Sequence of chain 1.B:
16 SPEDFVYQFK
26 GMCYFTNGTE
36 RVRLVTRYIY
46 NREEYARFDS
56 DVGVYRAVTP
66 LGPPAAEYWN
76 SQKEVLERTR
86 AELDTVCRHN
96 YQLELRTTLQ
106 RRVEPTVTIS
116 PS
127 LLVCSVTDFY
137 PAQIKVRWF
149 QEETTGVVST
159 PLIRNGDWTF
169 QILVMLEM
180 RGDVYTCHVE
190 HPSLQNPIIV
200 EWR

This small molecule binds to this protein.
Small molecule (SMILES): CC(=O)N[C@H]1[C@H](O[C@H]2[C@H](O[C@@H]3O[C@@H](C)[C@@H](O)[C@@H](O)[C@@H]3O)[C@@H](NC(C)=O)CO[C@@H]2CO[C@@H]2O[C@@H](C)[C@@H](O)[C@@H](O)[C@@H]2O)O[C@H](CO)[C@@H](O[C@H]2O[C@H](CO)[C@@H](O[C@H]3O[C@H](CO)[C@@H](O)[C@H](O)[C@@H]3O)[C@H](O)[C@@H]2O)[C@@H]1O

Binding-site contacts:
Ligand atom C1 contacts residue ASN32 of chain 1.B at 1.4 Å.
Ligand atom C3 contacts residue ASN32 of chain 1.B at 4.0 Å.
Ligand atom O2 contacts residue GLU35 of chain 1.B at 4.2 Å.
Ligand atom C4 contacts residue THR34 of chain 1.B at 4.5 Å.
Ligand atom O3 contacts residue GLU35 of chain 1.B at 4.4 Å.
Ligand atom C2 contacts residue THR34 of chain 1.B at 4.3 Å.
Ligand atom O2 contacts residue THR34 of chain 1.B at 4.1 Å.
Ligand atom O7 contacts residue GLU35 of chain 1.B at 3.0 Å (salt-bridge).
Ligand atom C2 contacts residue GLU35 of chain 1.B at 3.5 Å.
Ligand atom C2 contacts residue ASN32 of chain 1.B at 2.4 Å.
Ligand atom C4 contacts residue GLY33 of chain 1.B at 4.3 Å.
Ligand atom C7 contacts residue GLU35 of chain 1.B at 3.9 Å.
Ligand atom O5 contacts residue ASN32 of chain 1.B at 3.6 Å.
Ligand atom O7 contacts residue ASN32 of chain 1.B at 3.5 Å (h-bond).
Ligand atom C7 contacts residue ASN32 of chain 1.B at 3.4 Å.
Ligand atom C3 contacts residue GLU35 of chain 1.B at 4.3 Å.
Ligand atom N2 contacts residue GLU35 of chain 1.B at 4.1 Å.
Ligand atom C3 contacts residue THR34 of chain 1.B at 3.6 Å.
Ligand atom C4 contacts residue ASN32 of chain 1.B at 4.2 Å.
Ligand atom C6 contacts residue ASN32 of chain 1.B at 4.0 Å.
Ligand atom O5 contacts residue ASN32 of chain 1.B at 2.3 Å (h-bond).
Ligand atom N2 contacts residue ASN32 of chain 1.B at 2.9 Å (h-bond).
Ligand atom C5 contacts residue ASN32 of chain 1.B at 3.6 Å.
Ligand atom C4 contacts residue ASN32 of chain 1.B at 4.1 Å.
Ligand atom O5 contacts residue GLU35 of chain 1.B at 3.6 Å.
Ligand atom C5 contacts residue ASN32 of chain 1.B at 3.4 Å.
Ligand atom C8 contacts residue ASN32 of chain 1.B at 4.5 Å.
Ligand atom O3 contacts residue THR34 of chain 1.B at 2.5 Å (h-bond).
Ligand atom C1 contacts residue GLU35 of chain 1.B at 3.5 Å.
Ligand atom C6 contacts residue GLU35 of chain 1.B at 4.5 Å.
Ligand atom C3 contacts residue ASN32 of chain 1.B at 3.8 Å.